A small-molecule ligand and the protein it binds are described below.
Small molecule (SMILES): C[C@H](CCC(=O)NCCC[N+](C)(C)CC(O)CS(=O)(=O)O)[C@H]1CC[C@H]2[C@@H]3[C@H](O)C[C@@H]4C[C@H](O)CC[C@]4(C)[C@H]3C[C@H](O)[C@]12C

Sequence of chain 1.C:
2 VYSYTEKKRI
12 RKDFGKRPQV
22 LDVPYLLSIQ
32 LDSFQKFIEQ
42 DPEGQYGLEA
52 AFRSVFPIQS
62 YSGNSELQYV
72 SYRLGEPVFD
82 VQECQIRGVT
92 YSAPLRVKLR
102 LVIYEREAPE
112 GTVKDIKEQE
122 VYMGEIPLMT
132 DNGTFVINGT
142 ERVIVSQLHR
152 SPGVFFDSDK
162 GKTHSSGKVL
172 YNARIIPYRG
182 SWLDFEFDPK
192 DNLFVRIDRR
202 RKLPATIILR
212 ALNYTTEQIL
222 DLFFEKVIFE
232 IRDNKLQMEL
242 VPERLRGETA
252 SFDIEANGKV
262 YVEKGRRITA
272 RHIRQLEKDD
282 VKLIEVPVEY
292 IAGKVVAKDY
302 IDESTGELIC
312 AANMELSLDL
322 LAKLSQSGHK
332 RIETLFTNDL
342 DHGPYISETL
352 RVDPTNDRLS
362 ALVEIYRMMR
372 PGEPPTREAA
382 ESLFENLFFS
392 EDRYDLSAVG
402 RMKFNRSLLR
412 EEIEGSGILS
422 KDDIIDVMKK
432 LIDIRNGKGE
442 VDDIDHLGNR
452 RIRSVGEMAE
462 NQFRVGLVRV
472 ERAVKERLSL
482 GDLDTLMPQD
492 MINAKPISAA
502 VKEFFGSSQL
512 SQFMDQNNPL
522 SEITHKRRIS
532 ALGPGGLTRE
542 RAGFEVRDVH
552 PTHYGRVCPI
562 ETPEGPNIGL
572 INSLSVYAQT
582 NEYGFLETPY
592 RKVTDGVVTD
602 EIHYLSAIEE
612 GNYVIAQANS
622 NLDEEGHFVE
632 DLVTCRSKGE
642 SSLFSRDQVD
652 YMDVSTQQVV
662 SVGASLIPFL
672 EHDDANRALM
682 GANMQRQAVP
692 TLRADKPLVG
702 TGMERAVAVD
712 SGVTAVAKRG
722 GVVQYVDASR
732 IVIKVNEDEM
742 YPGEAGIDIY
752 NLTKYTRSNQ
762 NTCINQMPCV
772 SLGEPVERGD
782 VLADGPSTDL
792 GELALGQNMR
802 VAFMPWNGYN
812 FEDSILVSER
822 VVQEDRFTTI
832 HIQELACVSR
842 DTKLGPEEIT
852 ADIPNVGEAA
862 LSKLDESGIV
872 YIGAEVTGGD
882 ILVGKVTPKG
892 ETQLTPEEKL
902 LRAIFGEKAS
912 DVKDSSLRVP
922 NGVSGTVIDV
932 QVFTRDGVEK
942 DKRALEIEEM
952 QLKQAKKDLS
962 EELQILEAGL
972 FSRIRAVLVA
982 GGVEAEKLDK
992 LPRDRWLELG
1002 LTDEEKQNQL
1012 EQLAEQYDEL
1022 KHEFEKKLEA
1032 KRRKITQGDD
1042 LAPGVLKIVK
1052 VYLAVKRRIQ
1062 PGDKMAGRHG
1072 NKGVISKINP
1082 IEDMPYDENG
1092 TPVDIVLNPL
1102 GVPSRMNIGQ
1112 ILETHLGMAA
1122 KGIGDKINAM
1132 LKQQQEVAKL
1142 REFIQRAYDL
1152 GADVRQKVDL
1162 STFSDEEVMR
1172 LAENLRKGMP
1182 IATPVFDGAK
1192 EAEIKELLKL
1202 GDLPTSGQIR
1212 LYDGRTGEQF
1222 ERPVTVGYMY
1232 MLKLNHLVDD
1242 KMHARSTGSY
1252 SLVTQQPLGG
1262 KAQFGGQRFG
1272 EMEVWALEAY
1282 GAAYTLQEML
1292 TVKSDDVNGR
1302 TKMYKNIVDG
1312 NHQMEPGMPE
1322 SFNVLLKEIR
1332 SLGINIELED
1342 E

Binding-site contacts:
Ligand atom C16 contacts residue GLU458 of chain 1.C at 3.1 Å.
Ligand atom C23 contacts residue TYR47 of chain 1.C at 3.9 Å (hydrophobic).
Ligand atom C12 contacts residue GLU461 of chain 1.C at 3.9 Å.
Ligand atom C15 contacts residue GLU458 of chain 1.C at 3.9 Å.
Ligand atom O3 contacts residue SER398 of chain 1.C at 2.4 Å (h-bond).
Ligand atom C20 contacts residue TYR47 of chain 1.C at 3.4 Å (hydrophobic).
Ligand atom C10 contacts residue TYR47 of chain 1.C at 3.5 Å (hydrophobic).
Ligand atom C6 contacts residue SER398 of chain 1.C at 3.7 Å.
Ligand atom C16 contacts residue ARG452 of chain 1.C at 3.4 Å.
Ligand atom S1 contacts residue ILE414 of chain 1.C at 4.1 Å.
Ligand atom C16 contacts residue TYR179 of chain 1.C at 4.0 Å (hydrophobic).
Ligand atom C7 contacts residue VAL400 of chain 1.C at 4.0 Å (hydrophobic).
Ligand atom C8 contacts residue VAL400 of chain 1.C at 4.1 Å (hydrophobic).
Ligand atom O2 contacts residue ASP396 of chain 1.C at 3.9 Å.
Ligand atom C8 contacts residue TYR584 of chain 1.C at 3.8 Å (hydrophobic).
Ligand atom C18 contacts residue ARG452 of chain 1.C at 3.8 Å.
Ligand atom C1 contacts residue ARG465 of chain 1.C at 3.9 Å.
Ligand atom C17 contacts residue ARG452 of chain 1.C at 3.4 Å.
Ligand atom C1 contacts residue GLU461 of chain 1.C at 3.1 Å.
Ligand atom C11 contacts residue GLU458 of chain 1.C at 3.9 Å.
Ligand atom C24 contacts residue GLU583 of chain 1.C at 3.5 Å.
Ligand atom O7 contacts residue ILE414 of chain 1.C at 3.3 Å.
Ligand atom C21 contacts residue TYR47 of chain 1.C at 3.2 Å (hydrophobic).
Ligand atom C23 contacts residue GLU583 of chain 1.C at 3.2 Å.
Ligand atom C13 contacts residue ARG465 of chain 1.C at 4.1 Å.
Ligand atom C9 contacts residue ALA399 of chain 1.C at 4.1 Å (hydrophobic).
Ligand atom C24 contacts residue TYR584 of chain 1.C at 4.0 Å (hydrophobic).
Ligand atom C11 contacts residue GLU461 of chain 1.C at 4.0 Å.
Ligand atom C12 contacts residue ARG465 of chain 1.C at 3.9 Å.
Ligand atom O1 contacts residue TYR584 of chain 1.C at 3.9 Å.
Ligand atom N1 contacts residue TYR584 of chain 1.C at 4.0 Å.
Ligand atom C21 contacts residue GLN46 of chain 1.C at 3.0 Å.
Ligand atom C17 contacts residue SER398 of chain 1.C at 3.6 Å.
Ligand atom C25 contacts residue TYR584 of chain 1.C at 4.0 Å (hydrophobic).
Ligand atom N1 contacts residue GLU583 of chain 1.C at 3.0 Å (salt-bridge).
Ligand atom C22 contacts residue ALA399 of chain 1.C at 4.0 Å (hydrophobic).
Ligand atom C8 contacts residue ALA399 of chain 1.C at 3.9 Å (hydrophobic).
Ligand atom O6 contacts residue ILE414 of chain 1.C at 3.4 Å.
Ligand atom C25 contacts residue GLU415 of chain 1.C at 4.1 Å.
Ligand atom C7 contacts residue SER398 of chain 1.C at 3.9 Å.